The protein below binds the small molecule below.
Small molecule (SMILES): CC(=O)N[C@H]1[C@H](O[C@H]2[C@H](O)[C@@H](NC(C)=O)CO[C@@H]2CO)O[C@H](CO)[C@@H](O)[C@@H]1O

Binding-site contacts:
Ligand atom C4 contacts residue ASN109 of chain 1.B at 4.2 Å.
Ligand atom O6 contacts residue HIS113 of chain 1.B at 4.2 Å.
Ligand atom C1 contacts residue HIS113 of chain 1.B at 3.6 Å.
Ligand atom C2 contacts residue ASN109 of chain 1.B at 2.4 Å.
Ligand atom N2 contacts residue SER111 of chain 1.B at 2.8 Å (h-bond).
Ligand atom O5 contacts residue HIS113 of chain 1.B at 3.6 Å.
Ligand atom C7 contacts residue ASN109 of chain 1.B at 3.6 Å.
Ligand atom O7 contacts residue ASN109 of chain 1.B at 3.9 Å.
Ligand atom C7 contacts residue SER111 of chain 1.B at 3.7 Å.
Ligand atom C2 contacts residue SER111 of chain 1.B at 3.6 Å.
Ligand atom C8 contacts residue SER110 of chain 1.B at 3.3 Å.
Ligand atom C8 contacts residue SER111 of chain 1.B at 3.8 Å.
Ligand atom N2 contacts residue ASN109 of chain 1.B at 2.9 Å (h-bond).
Ligand atom C5 contacts residue ASN109 of chain 1.B at 3.7 Å.
Ligand atom C6 contacts residue HIS113 of chain 1.B at 3.4 Å.
Ligand atom O5 contacts residue ASN109 of chain 1.B at 2.4 Å (h-bond).
Ligand atom C5 contacts residue HIS113 of chain 1.B at 3.8 Å.
Ligand atom C3 contacts residue ASN109 of chain 1.B at 3.8 Å.
Ligand atom C8 contacts residue HIS113 of chain 1.B at 3.8 Å.
Ligand atom C3 contacts residue SER111 of chain 1.B at 4.0 Å.
Ligand atom C1 contacts residue SER111 of chain 1.B at 3.6 Å.
Ligand atom C7 contacts residue SER110 of chain 1.B at 4.3 Å.
Ligand atom C1 contacts residue ASN109 of chain 1.B at 1.4 Å.

Sequence of chain 1.B:
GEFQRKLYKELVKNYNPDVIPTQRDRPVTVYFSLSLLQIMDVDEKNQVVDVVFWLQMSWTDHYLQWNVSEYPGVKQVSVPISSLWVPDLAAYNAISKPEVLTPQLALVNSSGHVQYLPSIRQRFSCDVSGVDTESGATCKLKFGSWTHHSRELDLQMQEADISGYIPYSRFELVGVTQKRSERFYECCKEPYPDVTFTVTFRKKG